Sequence of chain 2.A:
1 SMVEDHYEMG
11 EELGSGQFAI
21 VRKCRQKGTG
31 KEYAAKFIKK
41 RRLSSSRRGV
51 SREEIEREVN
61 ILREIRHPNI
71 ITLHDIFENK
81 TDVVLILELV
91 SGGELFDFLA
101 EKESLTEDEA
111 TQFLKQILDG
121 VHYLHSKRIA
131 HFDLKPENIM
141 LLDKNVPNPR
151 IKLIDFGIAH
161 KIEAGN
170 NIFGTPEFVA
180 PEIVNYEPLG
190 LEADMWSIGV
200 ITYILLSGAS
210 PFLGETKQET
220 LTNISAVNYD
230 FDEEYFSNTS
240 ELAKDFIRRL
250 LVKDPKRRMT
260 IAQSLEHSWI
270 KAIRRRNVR

The protein below binds the small molecule below.
Small molecule (SMILES): CC[C@H](CO)Nc1ccc2ncc(-c3ccc(C(=O)O)cc3)n2n1

Binding-site contacts:
Ligand atom C1J contacts residue LEU89 of chain 2.A at 4.0 Å (hydrophobic).
Ligand atom C1L contacts residue VAL21 of chain 2.A at 3.9 Å (hydrophobic).
Ligand atom N1N contacts residue ALA34 of chain 2.A at 3.6 Å.
Ligand atom C1U contacts residue MET140 of chain 2.A at 3.6 Å (hydrophobic).
Ligand atom C1G contacts residue ILE71 of chain 2.A at 4.0 Å (hydrophobic).
Ligand atom C1K contacts residue ALA34 of chain 2.A at 3.4 Å (hydrophobic).
Ligand atom C1A contacts residue GLY14 of chain 2.A at 3.6 Å.
Ligand atom C1G contacts residue ILE154 of chain 2.A at 3.8 Å (hydrophobic).
Ligand atom C1M contacts residue GLU94 of chain 2.A at 3.8 Å.
Ligand atom C1I contacts residue LEU13 of chain 2.A at 3.8 Å (hydrophobic).
Ligand atom O1C contacts residue MET140 of chain 2.A at 3.8 Å.
Ligand atom C1S contacts residue MET140 of chain 2.A at 3.9 Å (hydrophobic).
Ligand atom C1Q contacts residue ASP155 of chain 2.A at 3.4 Å.
Ligand atom C1R contacts residue LEU87 of chain 2.A at 4.0 Å (hydrophobic).
Ligand atom C1V contacts residue VAL90 of chain 2.A at 3.4 Å (hydrophobic).
Ligand atom C1K contacts residue VAL90 of chain 2.A at 3.7 Å (hydrophobic).
Ligand atom O1D contacts residue LYS36 of chain 2.A at 2.8 Å (salt-bridge).
Ligand atom C1V contacts residue MET140 of chain 2.A at 3.6 Å (hydrophobic).
Ligand atom C1E contacts residue LEU87 of chain 2.A at 3.9 Å (hydrophobic).
Ligand atom C1J contacts residue MET140 of chain 2.A at 3.7 Å (hydrophobic).
Ligand atom O1D contacts residue ASP155 of chain 2.A at 3.5 Å.
Ligand atom N1N contacts residue GLU88 of chain 2.A at 3.7 Å.
Ligand atom N1O contacts residue MET140 of chain 2.A at 3.8 Å.
Ligand atom N1N contacts residue LEU89 of chain 2.A at 3.6 Å.
Ligand atom C1R contacts residue ILE154 of chain 2.A at 4.0 Å (hydrophobic).
Ligand atom C1Q contacts residue LYS36 of chain 2.A at 3.7 Å.
Ligand atom C1J contacts residue LEU13 of chain 2.A at 3.9 Å (hydrophobic).
Ligand atom C1U contacts residue ALA34 of chain 2.A at 3.6 Å (hydrophobic).
Ligand atom C1A contacts residue VAL21 of chain 2.A at 4.0 Å (hydrophobic).
Ligand atom C1E contacts residue ILE154 of chain 2.A at 3.6 Å (hydrophobic).
Ligand atom C1K contacts residue GLU88 of chain 2.A at 3.2 Å.
Ligand atom O1B contacts residue ILE154 of chain 2.A at 3.9 Å.
Ligand atom C1J contacts residue VAL90 of chain 2.A at 3.1 Å (hydrophobic).
Ligand atom N1P contacts residue LEU13 of chain 2.A at 3.9 Å.
Ligand atom O1B contacts residue ASP155 of chain 2.A at 2.9 Å (salt-bridge).
Ligand atom C1T contacts residue MET140 of chain 2.A at 3.9 Å (hydrophobic).
Ligand atom C1I contacts residue MET140 of chain 2.A at 3.9 Å (hydrophobic).
Ligand atom O1C contacts residue GLU94 of chain 2.A at 2.9 Å (salt-bridge).
Ligand atom N1X contacts residue MET140 of chain 2.A at 3.6 Å.
Ligand atom N1N contacts residue VAL90 of chain 2.A at 2.9 Å (h-bond).